This small molecule binds to this protein.
Small molecule (SMILES): CC(=O)N[C@H]1[C@H](O[C@H]2[C@H](O)[C@@H](NC(C)=O)CO[C@@H]2CO)O[C@H](CO)[C@@H](O[C@@H]2O[C@H](CO)[C@@H](O)[C@H](O)[C@@H]2O)[C@@H]1O

Binding-site contacts:
Ligand atom N2 contacts residue ASP138 of chain 1.B at 4.1 Å.
Ligand atom O5 contacts residue THR113 of chain 1.B at 4.1 Å.
Ligand atom C1 contacts residue LEU213 of chain 1.B at 4.5 Å (hydrophobic).
Ligand atom O3 contacts residue ASP138 of chain 1.B at 4.0 Å.
Ligand atom C6 contacts residue ARG229 of chain 1.B at 3.7 Å.
Ligand atom C8 contacts residue ASN111 of chain 1.B at 3.9 Å.
Ligand atom O6 contacts residue ARG229 of chain 1.B at 2.9 Å (salt-bridge).
Ligand atom N2 contacts residue ILE136 of chain 1.B at 4.2 Å.
Ligand atom C7 contacts residue ASP138 of chain 1.B at 3.8 Å.
Ligand atom C3 contacts residue ASN111 of chain 1.B at 3.8 Å.
Ligand atom C8 contacts residue ILE136 of chain 1.B at 3.4 Å (hydrophobic).
Ligand atom O5 contacts residue ASN111 of chain 1.B at 2.3 Å (h-bond).
Ligand atom N2 contacts residue ASN111 of chain 1.B at 2.9 Å (h-bond).
Ligand atom O5 contacts residue LEU213 of chain 1.B at 3.6 Å.
Ligand atom C2 contacts residue ASN111 of chain 1.B at 2.5 Å.
Ligand atom O7 contacts residue ASN111 of chain 1.B at 4.2 Å.
Ligand atom C8 contacts residue ARG135 of chain 1.B at 3.7 Å.
Ligand atom C8 contacts residue SER134 of chain 1.B at 3.9 Å.
Ligand atom C1 contacts residue ASN111 of chain 1.B at 1.4 Å.
Ligand atom C3 contacts residue ASP138 of chain 1.B at 4.3 Å.
Ligand atom C8 contacts residue ASP138 of chain 1.B at 3.3 Å.
Ligand atom C7 contacts residue ARG135 of chain 1.B at 4.4 Å.
Ligand atom C5 contacts residue THR113 of chain 1.B at 4.4 Å.
Ligand atom O4 contacts residue ARG229 of chain 1.B at 4.4 Å.
Ligand atom C6 contacts residue LEU213 of chain 1.B at 4.2 Å (hydrophobic).
Ligand atom C5 contacts residue ASN111 of chain 1.B at 3.6 Å.
Ligand atom O7 contacts residue LYS197 of chain 1.B at 4.3 Å.
Ligand atom C7 contacts residue ILE136 of chain 1.B at 4.2 Å (hydrophobic).
Ligand atom O7 contacts residue ARG135 of chain 1.B at 4.4 Å.
Ligand atom C7 contacts residue ASN111 of chain 1.B at 3.5 Å.
Ligand atom C4 contacts residue ASN111 of chain 1.B at 4.2 Å.
Ligand atom C8 contacts residue LEU137 of chain 1.B at 3.6 Å (hydrophobic).
Ligand atom C1 contacts residue THR113 of chain 1.B at 4.0 Å.

Sequence of chain 1.B:
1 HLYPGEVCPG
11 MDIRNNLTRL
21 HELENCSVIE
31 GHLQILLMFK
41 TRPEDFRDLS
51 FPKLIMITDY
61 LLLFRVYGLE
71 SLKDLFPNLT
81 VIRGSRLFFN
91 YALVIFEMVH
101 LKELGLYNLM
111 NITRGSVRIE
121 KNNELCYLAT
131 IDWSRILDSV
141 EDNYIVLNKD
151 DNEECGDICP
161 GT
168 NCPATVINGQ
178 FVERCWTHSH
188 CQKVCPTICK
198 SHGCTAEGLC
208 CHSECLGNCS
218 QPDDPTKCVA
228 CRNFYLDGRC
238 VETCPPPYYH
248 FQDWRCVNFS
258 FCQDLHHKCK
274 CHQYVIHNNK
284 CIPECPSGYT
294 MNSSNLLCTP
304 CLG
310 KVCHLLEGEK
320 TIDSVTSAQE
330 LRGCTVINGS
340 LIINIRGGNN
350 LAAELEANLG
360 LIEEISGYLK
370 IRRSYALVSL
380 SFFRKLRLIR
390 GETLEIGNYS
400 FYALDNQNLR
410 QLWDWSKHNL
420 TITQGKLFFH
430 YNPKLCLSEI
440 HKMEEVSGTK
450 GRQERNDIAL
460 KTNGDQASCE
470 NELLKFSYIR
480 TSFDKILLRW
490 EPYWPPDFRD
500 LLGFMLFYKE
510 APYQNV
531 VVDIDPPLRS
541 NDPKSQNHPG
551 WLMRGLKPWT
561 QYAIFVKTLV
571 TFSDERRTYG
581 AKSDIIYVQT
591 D